The protein below binds the small molecule below.
Small molecule (SMILES): COc1cc(Cc2c[nH+]c(N)nc2N)cc(OC)c1OC

Binding-site contacts:
Ligand atom C5 contacts residue PHE34 of chain 1.A at 4.1 Å (hydrophobic).
Ligand atom N4 contacts residue ILE7 of chain 1.A at 3.2 Å (h-bond).
Ligand atom O14 contacts residue PHE31 of chain 1.A at 2.9 Å.
Ligand atom N3 contacts residue ALA9 of chain 1.A at 3.6 Å.
Ligand atom C18 contacts residue PHE31 of chain 1.A at 3.8 Å (hydrophobic).
Ligand atom C4 contacts residue VAL115 of chain 1.A at 4.0 Å (hydrophobic).
Ligand atom C4 contacts residue PHE34 of chain 1.A at 3.4 Å (hydrophobic).
Ligand atom C6 contacts residue NDP1 of chain 1.B at 3.2 Å.
Ligand atom N1 contacts residue GLU30 of chain 1.A at 3.1 Å (salt-bridge).
Ligand atom C4 contacts residue ILE7 of chain 1.A at 3.8 Å (hydrophobic).
Ligand atom N4 contacts residue NDP1 of chain 1.B at 3.5 Å.
Ligand atom N2 contacts residue ALA9 of chain 1.A at 3.1 Å.
Ligand atom C7 contacts residue NDP1 of chain 1.B at 3.2 Å.
Ligand atom N3 contacts residue PHE34 of chain 1.A at 3.2 Å.
Ligand atom N1 contacts residue NDP1 of chain 1.B at 2.9 Å (h-bond).
Ligand atom N3 contacts residue NDP1 of chain 1.B at 3.1 Å (h-bond).
Ligand atom C2 contacts residue ALA9 of chain 1.A at 3.6 Å (hydrophobic).
Ligand atom C14 contacts residue PHE31 of chain 1.A at 3.7 Å (hydrophobic).
Ligand atom C2 contacts residue PHE34 of chain 1.A at 3.7 Å (hydrophobic).
Ligand atom C4 contacts residue NDP1 of chain 1.B at 3.3 Å.
Ligand atom N4 contacts residue GLY116 of chain 1.A at 4.1 Å.
Ligand atom N3 contacts residue VAL8 of chain 1.A at 3.4 Å.
Ligand atom N3 contacts residue ILE7 of chain 1.A at 3.5 Å (h-bond).
Ligand atom N2 contacts residue VAL8 of chain 1.A at 3.7 Å.
Ligand atom O13 contacts residue PHE31 of chain 1.A at 4.0 Å.
Ligand atom C17 contacts residue LEU22 of chain 1.A at 3.7 Å (hydrophobic).
Ligand atom C6 contacts residue GLU30 of chain 1.A at 3.9 Å.
Ligand atom N2 contacts residue NDP1 of chain 1.B at 3.4 Å (h-bond).
Ligand atom N2 contacts residue GLU30 of chain 1.A at 3.1 Å (salt-bridge).
Ligand atom N4 contacts residue VAL8 of chain 1.A at 3.8 Å.
Ligand atom C2 contacts residue NDP1 of chain 1.B at 2.8 Å.
Ligand atom C18 contacts residue PRO61 of chain 1.A at 3.5 Å (hydrophobic).
Ligand atom C2 contacts residue GLU30 of chain 1.A at 3.4 Å.
Ligand atom N2 contacts residue PHE34 of chain 1.A at 4.0 Å.
Ligand atom N4 contacts residue PHE34 of chain 1.A at 3.7 Å.
Ligand atom C18 contacts residue ILE60 of chain 1.A at 3.3 Å (hydrophobic).
Ligand atom N4 contacts residue VAL115 of chain 1.A at 3.2 Å.
Ligand atom C13 contacts residue PHE31 of chain 1.A at 4.1 Å (hydrophobic).
Ligand atom C5 contacts residue NDP1 of chain 1.B at 3.1 Å.
Ligand atom C7 contacts residue VAL115 of chain 1.A at 3.7 Å (hydrophobic).

Sequence of chain 1.A:
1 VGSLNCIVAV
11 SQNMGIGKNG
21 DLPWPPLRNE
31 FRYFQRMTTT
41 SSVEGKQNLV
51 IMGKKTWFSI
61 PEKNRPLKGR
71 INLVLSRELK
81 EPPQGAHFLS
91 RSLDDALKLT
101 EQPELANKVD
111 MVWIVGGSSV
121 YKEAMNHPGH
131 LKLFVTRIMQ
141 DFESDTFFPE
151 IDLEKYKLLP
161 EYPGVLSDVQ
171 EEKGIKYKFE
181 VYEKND